Sequence of chain 1.C:
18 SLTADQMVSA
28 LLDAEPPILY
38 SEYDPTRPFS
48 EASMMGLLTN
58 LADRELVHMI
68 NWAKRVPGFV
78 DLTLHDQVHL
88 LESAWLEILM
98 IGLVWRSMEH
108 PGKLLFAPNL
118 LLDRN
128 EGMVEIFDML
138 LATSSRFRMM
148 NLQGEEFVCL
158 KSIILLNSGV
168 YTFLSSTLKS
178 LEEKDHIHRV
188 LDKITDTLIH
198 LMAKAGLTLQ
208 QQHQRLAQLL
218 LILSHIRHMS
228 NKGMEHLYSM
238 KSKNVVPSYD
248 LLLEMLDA

A protein and the small-molecule ligand that binds it are described below.
Small molecule (SMILES): CN(C)CCOc1ccc([C@H]2C[C@]3(C)[C@@H](O)CC[C@H]3[C@@H]3CCc4cc(O)ccc4[C@@H]32)cc1

Binding-site contacts:
Ligand atom CAQ contacts residue GLU128 of chain 1.C at 3.5 Å.
Ligand atom CBB contacts residue ASP60 of chain 1.C at 3.4 Å.
Ligand atom CAG contacts residue MET97 of chain 1.C at 3.8 Å (hydrophobic).
Ligand atom CAD contacts residue LEU100 of chain 1.C at 3.9 Å (hydrophobic).
Ligand atom CBE contacts residue ASP60 of chain 1.C at 3.2 Å.
Ligand atom CBC contacts residue VAL242 of chain 1.C at 3.1 Å (hydrophobic).
Ligand atom CAP contacts residue ILE133 of chain 1.C at 3.7 Å (hydrophobic).
Ligand atom CAB contacts residue GLU62 of chain 1.C at 3.5 Å.
Ligand atom CAQ contacts residue MET130 of chain 1.C at 3.6 Å (hydrophobic).
Ligand atom CAC contacts residue GLU62 of chain 1.C at 3.6 Å.
Ligand atom CBB contacts residue VAL242 of chain 1.C at 3.5 Å (hydrophobic).
Ligand atom CAW contacts residue ALA59 of chain 1.C at 3.5 Å (hydrophobic).
Ligand atom CAO contacts residue ILE133 of chain 1.C at 3.9 Å (hydrophobic).
Ligand atom OAT contacts residue MET52 of chain 1.C at 3.8 Å.
Ligand atom CAW contacts residue LEU93 of chain 1.C at 4.0 Å (hydrophobic).
Ligand atom CBF contacts residue ASP60 of chain 1.C at 3.4 Å.
Ligand atom OBA contacts residue ALA59 of chain 1.C at 3.7 Å.
Ligand atom CAZ contacts residue THR56 of chain 1.C at 3.5 Å.
Ligand atom CAY contacts residue THR56 of chain 1.C at 3.5 Å.
Ligand atom CAW contacts residue TRP92 of chain 1.C at 3.9 Å (hydrophobic).
Ligand atom CBE contacts residue LEU63 of chain 1.C at 3.9 Å (hydrophobic).
Ligand atom CAP contacts residue MET130 of chain 1.C at 3.6 Å (hydrophobic).
Ligand atom OBA contacts residue VAL242 of chain 1.C at 3.8 Å.
Ligand atom CAP contacts residue GLY129 of chain 1.C at 3.5 Å.
Ligand atom CBC contacts residue ASP60 of chain 1.C at 3.2 Å.
Ligand atom CAA contacts residue LEU55 of chain 1.C at 3.8 Å (hydrophobic).
Ligand atom NBD contacts residue ASP60 of chain 1.C at 2.5 Å (salt-bridge).
Ligand atom OAT contacts residue GLU128 of chain 1.C at 3.1 Å (salt-bridge).
Ligand atom CBF contacts residue TRP92 of chain 1.C at 3.8 Å (hydrophobic).
Ligand atom CAZ contacts residue LEU55 of chain 1.C at 3.9 Å (hydrophobic).
Ligand atom OAR contacts residue GLU62 of chain 1.C at 2.9 Å (salt-bridge).
Ligand atom CAY contacts residue ALA59 of chain 1.C at 3.9 Å (hydrophobic).
Ligand atom OAR contacts residue ARG103 of chain 1.C at 2.7 Å (salt-bridge).
Ligand atom CBF contacts residue ALA59 of chain 1.C at 3.4 Å (hydrophobic).
Ligand atom CAX contacts residue ALA59 of chain 1.C at 3.4 Å (hydrophobic).
Ligand atom OAT contacts residue HIS233 of chain 1.C at 3.2 Å (h-bond).
Ligand atom CAO contacts residue MET130 of chain 1.C at 4.0 Å (hydrophobic).
Ligand atom CAK contacts residue MET130 of chain 1.C at 3.9 Å (hydrophobic).
Ligand atom CAD contacts residue LEU96 of chain 1.C at 3.9 Å (hydrophobic).
Ligand atom OBA contacts residue TRP92 of chain 1.C at 3.4 Å.